This small molecule binds to this protein.
Small molecule (SMILES): CC(=O)N[C@@H]1[C@@H](O)[C@H](O)[C@@H](CO)O[C@H]1O

Sequence of chain 3.D:
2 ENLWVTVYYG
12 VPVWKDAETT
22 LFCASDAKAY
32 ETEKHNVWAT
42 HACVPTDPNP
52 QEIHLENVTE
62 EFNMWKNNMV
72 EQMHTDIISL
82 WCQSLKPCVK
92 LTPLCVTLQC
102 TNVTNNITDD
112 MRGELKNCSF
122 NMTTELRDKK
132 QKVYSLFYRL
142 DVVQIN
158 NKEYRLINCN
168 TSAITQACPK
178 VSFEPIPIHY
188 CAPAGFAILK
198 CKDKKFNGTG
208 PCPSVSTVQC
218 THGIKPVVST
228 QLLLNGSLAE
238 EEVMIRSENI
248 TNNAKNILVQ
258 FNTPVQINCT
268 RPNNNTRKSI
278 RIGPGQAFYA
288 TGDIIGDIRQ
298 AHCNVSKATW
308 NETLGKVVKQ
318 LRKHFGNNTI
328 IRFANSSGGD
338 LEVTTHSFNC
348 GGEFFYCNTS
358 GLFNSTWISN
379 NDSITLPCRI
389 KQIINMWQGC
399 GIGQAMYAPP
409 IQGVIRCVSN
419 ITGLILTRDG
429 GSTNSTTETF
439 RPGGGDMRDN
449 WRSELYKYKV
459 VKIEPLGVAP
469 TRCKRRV

Binding-site contacts:
Ligand atom O6 contacts residue SER362 of chain 3.D at 3.8 Å.
Ligand atom C1 contacts residue ASN308 of chain 3.D at 1.4 Å.
Ligand atom O5 contacts residue TRP364 of chain 3.D at 3.9 Å.
Ligand atom C6 contacts residue SER362 of chain 3.D at 3.7 Å.
Ligand atom C3 contacts residue TRP364 of chain 3.D at 4.3 Å (hydrophobic).
Ligand atom C8 contacts residue ASN308 of chain 3.D at 3.3 Å.
Ligand atom O7 contacts residue TRP364 of chain 3.D at 3.8 Å.
Ligand atom O7 contacts residue ASN308 of chain 3.D at 4.0 Å.
Ligand atom C2 contacts residue TRP364 of chain 3.D at 3.6 Å (hydrophobic).
Ligand atom C3 contacts residue ASN308 of chain 3.D at 3.9 Å.
Ligand atom C7 contacts residue ASN308 of chain 3.D at 3.0 Å.
Ligand atom O5 contacts residue ASN308 of chain 3.D at 2.3 Å (h-bond).
Ligand atom O6 contacts residue THR363 of chain 3.D at 4.4 Å.
Ligand atom C5 contacts residue ASN308 of chain 3.D at 3.6 Å.
Ligand atom C1 contacts residue TRP364 of chain 3.D at 4.2 Å (hydrophobic).
Ligand atom C2 contacts residue ASN308 of chain 3.D at 2.6 Å.
Ligand atom C4 contacts residue TRP364 of chain 3.D at 4.3 Å (hydrophobic).
Ligand atom O3 contacts residue TRP364 of chain 3.D at 4.4 Å.
Ligand atom C4 contacts residue ASN308 of chain 3.D at 4.3 Å.
Ligand atom N2 contacts residue ASN308 of chain 3.D at 2.3 Å (h-bond).